This small molecule binds to this protein.
Small molecule (SMILES): CC(C)CCC[C@@H](C)[C@H]1CC[C@H]2[C@@H]3CC=C4C[C@@H](OC(=O)CCC(=O)O)CC[C@]4(C)[C@H]3CC[C@]12C

Binding-site contacts:
Ligand atom CAJ contacts residue LEU1171 of chain 1.B at 4.4 Å (hydrophobic).
Ligand atom OAF contacts residue ARG1162 of chain 1.B at 3.7 Å.
Ligand atom OAH contacts residue ARG1162 of chain 1.B at 3.7 Å.
Ligand atom CAX contacts residue ARG1162 of chain 1.B at 4.1 Å.
Ligand atom CAU contacts residue LEU1142 of chain 1.B at 3.6 Å (hydrophobic).
Ligand atom CAM contacts residue LEU1165 of chain 1.B at 3.6 Å (hydrophobic).
Ligand atom CAS contacts residue LEU1142 of chain 1.B at 3.9 Å (hydrophobic).
Ligand atom CAK contacts residue ALA1168 of chain 1.B at 4.3 Å (hydrophobic).
Ligand atom OAW contacts residue LEU1165 of chain 1.B at 4.4 Å.
Ligand atom CBC contacts residue LEU1161 of chain 1.B at 4.2 Å (hydrophobic).
Ligand atom CAY contacts residue LEU1165 of chain 1.B at 3.6 Å (hydrophobic).
Ligand atom OAH contacts residue LEU1161 of chain 1.B at 4.0 Å.
Ligand atom CAN contacts residue LEU1171 of chain 1.B at 4.1 Å (hydrophobic).
Ligand atom CAR contacts residue LEU1161 of chain 1.B at 4.1 Å (hydrophobic).
Ligand atom OAG contacts residue LEU1165 of chain 1.B at 3.6 Å.
Ligand atom CAA contacts residue LEU1142 of chain 1.B at 4.3 Å (hydrophobic).
Ligand atom CAT contacts residue HIS1164 of chain 1.B at 4.2 Å.
Ligand atom CBC contacts residue LEU1165 of chain 1.B at 4.3 Å (hydrophobic).
Ligand atom CAO contacts residue LEU1142 of chain 1.B at 3.6 Å (hydrophobic).
Ligand atom OAG contacts residue LEU1161 of chain 1.B at 2.9 Å (h-bond).
Ligand atom OAG contacts residue ARG1162 of chain 1.B at 4.3 Å.
Ligand atom CBB contacts residue LEU1142 of chain 1.B at 3.6 Å (hydrophobic).
Ligand atom CAO contacts residue LEU1171 of chain 1.B at 4.1 Å (hydrophobic).
Ligand atom CBI contacts residue LEU1142 of chain 1.B at 4.4 Å (hydrophobic).
Ligand atom OAW contacts residue LEU1161 of chain 1.B at 4.4 Å.
Ligand atom CBF contacts residue ALA1168 of chain 1.B at 4.3 Å (hydrophobic).
Ligand atom CAY contacts residue LEU1161 of chain 1.B at 4.0 Å (hydrophobic).
Ligand atom CBE contacts residue LEU1142 of chain 1.B at 4.2 Å (hydrophobic).

Sequence of chain 1.B:
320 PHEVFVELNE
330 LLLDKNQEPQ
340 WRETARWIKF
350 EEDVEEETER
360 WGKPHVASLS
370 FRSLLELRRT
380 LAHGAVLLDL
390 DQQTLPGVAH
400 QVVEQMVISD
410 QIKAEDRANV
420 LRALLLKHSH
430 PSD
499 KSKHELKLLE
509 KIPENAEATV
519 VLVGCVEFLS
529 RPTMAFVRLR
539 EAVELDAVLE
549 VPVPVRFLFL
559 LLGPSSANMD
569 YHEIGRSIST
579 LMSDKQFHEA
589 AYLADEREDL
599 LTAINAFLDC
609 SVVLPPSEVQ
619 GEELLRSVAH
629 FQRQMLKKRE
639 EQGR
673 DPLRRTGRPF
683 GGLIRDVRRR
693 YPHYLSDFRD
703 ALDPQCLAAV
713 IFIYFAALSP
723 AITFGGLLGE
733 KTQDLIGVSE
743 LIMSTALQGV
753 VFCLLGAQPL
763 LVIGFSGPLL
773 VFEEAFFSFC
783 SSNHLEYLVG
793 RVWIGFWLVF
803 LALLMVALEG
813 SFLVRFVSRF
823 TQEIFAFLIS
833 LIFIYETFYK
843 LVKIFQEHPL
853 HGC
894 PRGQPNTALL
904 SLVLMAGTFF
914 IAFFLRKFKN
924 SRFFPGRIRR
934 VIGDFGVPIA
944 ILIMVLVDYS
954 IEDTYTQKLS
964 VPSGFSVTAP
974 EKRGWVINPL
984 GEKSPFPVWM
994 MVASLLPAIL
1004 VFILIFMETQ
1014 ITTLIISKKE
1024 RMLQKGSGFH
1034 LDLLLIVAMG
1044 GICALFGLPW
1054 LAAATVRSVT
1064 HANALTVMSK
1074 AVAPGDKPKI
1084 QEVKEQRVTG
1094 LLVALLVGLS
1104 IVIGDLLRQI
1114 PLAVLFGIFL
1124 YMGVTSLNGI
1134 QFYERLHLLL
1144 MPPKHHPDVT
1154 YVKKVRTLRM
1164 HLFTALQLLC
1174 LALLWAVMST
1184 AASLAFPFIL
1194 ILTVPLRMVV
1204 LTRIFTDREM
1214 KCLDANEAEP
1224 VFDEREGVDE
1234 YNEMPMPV